Binding-site contacts:
Ligand atom CA contacts residue GLN65 of chain 2.C at 3.7 Å.
Ligand atom N contacts residue ASN254 of chain 2.D at 3.7 Å.
Ligand atom CA contacts residue VAL33 of chain 2.C at 3.8 Å (hydrophobic).
Ligand atom CB contacts residue THR18 of chain 2.C at 3.3 Å.
Ligand atom O contacts residue GLY94 of chain 2.C at 3.2 Å.
Ligand atom OXT contacts residue ASP96 of chain 2.C at 3.1 Å (salt-bridge).
Ligand atom C contacts residue THR95 of chain 2.C at 4.0 Å.
Ligand atom CG contacts residue THR18 of chain 2.C at 2.9 Å.
Ligand atom OD1 contacts residue GLY17 of chain 2.C at 3.8 Å.
Ligand atom CG contacts residue ALA120 of chain 2.C at 4.0 Å (hydrophobic).
Ligand atom C contacts residue GLN65 of chain 2.C at 3.3 Å.
Ligand atom O contacts residue GLY63 of chain 2.C at 3.2 Å.
Ligand atom CA contacts residue GLU289 of chain 2.D at 3.6 Å.
Ligand atom N contacts residue GLU289 of chain 2.D at 2.6 Å (salt-bridge).
Ligand atom CA contacts residue ASP96 of chain 2.C at 3.8 Å.
Ligand atom OD1 contacts residue ALA120 of chain 2.C at 4.0 Å.
Ligand atom OD2 contacts residue ALA120 of chain 2.C at 3.3 Å (h-bond).
Ligand atom O contacts residue SER64 of chain 2.C at 2.6 Å (h-bond).
Ligand atom OD1 contacts residue THR95 of chain 2.C at 3.0 Å (h-bond).
Ligand atom C contacts residue GLY94 of chain 2.C at 3.5 Å.
Ligand atom OXT contacts residue SER64 of chain 2.C at 2.4 Å (h-bond).
Ligand atom O contacts residue GLY17 of chain 2.C at 3.3 Å.
Ligand atom OD1 contacts residue GLY94 of chain 2.C at 3.2 Å.
Ligand atom OXT contacts residue THR95 of chain 2.C at 3.5 Å (h-bond).
Ligand atom OD2 contacts residue THR18 of chain 2.C at 3.3 Å (h-bond).
Ligand atom OD1 contacts residue THR18 of chain 2.C at 2.8 Å (h-bond).
Ligand atom CB contacts residue ASP96 of chain 2.C at 3.2 Å.
Ligand atom OXT contacts residue GLN65 of chain 2.C at 3.6 Å.
Ligand atom CB contacts residue THR95 of chain 2.C at 3.6 Å.
Ligand atom OD2 contacts residue THR95 of chain 2.C at 2.3 Å (h-bond).
Ligand atom N contacts residue ASP96 of chain 2.C at 3.2 Å (salt-bridge).
Ligand atom C contacts residue SER64 of chain 2.C at 3.3 Å.
Ligand atom OXT contacts residue GLY94 of chain 2.C at 3.4 Å.
Ligand atom C contacts residue ASP96 of chain 2.C at 4.0 Å.
Ligand atom O contacts residue GLN65 of chain 2.C at 3.5 Å (h-bond).
Ligand atom CG contacts residue THR95 of chain 2.C at 3.0 Å.
Ligand atom N contacts residue VAL33 of chain 2.C at 3.8 Å.
Ligand atom N contacts residue GLN65 of chain 2.C at 2.8 Å (h-bond).
Ligand atom CB contacts residue GLU289 of chain 2.D at 3.9 Å.
Ligand atom CA contacts residue THR18 of chain 2.C at 3.4 Å.

Sequence of chain 2.C:
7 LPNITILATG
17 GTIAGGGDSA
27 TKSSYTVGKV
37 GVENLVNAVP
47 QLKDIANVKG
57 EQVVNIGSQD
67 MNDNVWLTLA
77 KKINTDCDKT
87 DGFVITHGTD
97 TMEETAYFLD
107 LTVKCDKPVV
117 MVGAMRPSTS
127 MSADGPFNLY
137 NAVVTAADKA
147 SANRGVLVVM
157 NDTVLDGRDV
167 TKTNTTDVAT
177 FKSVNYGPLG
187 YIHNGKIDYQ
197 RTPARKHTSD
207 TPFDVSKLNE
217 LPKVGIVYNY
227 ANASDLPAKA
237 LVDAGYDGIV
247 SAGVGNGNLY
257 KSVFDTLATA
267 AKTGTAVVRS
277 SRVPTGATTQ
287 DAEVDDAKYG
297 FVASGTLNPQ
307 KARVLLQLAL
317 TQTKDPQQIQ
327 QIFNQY

Sequence of chain 2.D:
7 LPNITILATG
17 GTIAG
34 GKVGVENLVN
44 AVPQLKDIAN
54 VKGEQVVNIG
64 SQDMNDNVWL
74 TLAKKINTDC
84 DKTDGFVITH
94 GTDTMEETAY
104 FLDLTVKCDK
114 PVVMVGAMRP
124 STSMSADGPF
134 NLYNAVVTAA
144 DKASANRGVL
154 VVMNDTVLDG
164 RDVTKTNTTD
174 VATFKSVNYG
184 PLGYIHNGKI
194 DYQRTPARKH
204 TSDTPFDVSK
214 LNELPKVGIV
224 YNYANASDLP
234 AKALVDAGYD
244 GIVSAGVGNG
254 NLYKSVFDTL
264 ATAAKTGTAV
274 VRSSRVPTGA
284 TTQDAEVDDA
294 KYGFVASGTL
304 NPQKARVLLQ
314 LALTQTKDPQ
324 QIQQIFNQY

This protein binds this small molecule.
Small molecule (SMILES): N[C@@H](CC(=O)O)C(=O)O